The small molecule below binds the protein below.
Small molecule (SMILES): CC(=O)N[C@H]1[C@H](O[C@H]2[C@H](O)[C@@H](NC(C)=O)CO[C@@H]2CO)O[C@H](CO)[C@@H](O[C@@H]2O[C@H](CO[C@H]3O[C@H](CO[C@H]4O[C@H](CO)[C@@H](O)[C@H](O)[C@@H]4O)[C@@H](O)[C@H](O[C@H]4O[C@H](CO)[C@@H](O)[C@H](O)[C@@H]4O)[C@@H]3O)[C@@H](O)[C@H](O[C@H]3O[C@H](CO)[C@@H](O)[C@H](O)[C@@H]3O[C@H]3O[C@H](CO)[C@@H](O)[C@H](O)[C@@H]3O)[C@@H]2O)[C@@H]1O

Binding-site contacts:
Ligand atom C6 contacts residue SER52 of chain 1.F at 3.2 Å.
Ligand atom C2 contacts residue NAG1 of chain 1.HB at 3.8 Å.
Ligand atom O6 contacts residue NAG2 of chain 1.HB at 3.3 Å.
Ligand atom O6 contacts residue LYS476 of chain 1.F at 2.5 Å (salt-bridge).
Ligand atom O4 contacts residue GLY270 of chain 1.F at 4.0 Å.
Ligand atom N2 contacts residue ASN15 of chain 1.F at 2.8 Å (h-bond).
Ligand atom C5 contacts residue NAG1 of chain 1.HB at 3.5 Å.
Ligand atom C2 contacts residue ASN15 of chain 1.F at 2.4 Å.
Ligand atom O2 contacts residue ARG271 of chain 1.F at 4.1 Å.
Ligand atom C4 contacts residue GLY270 of chain 1.F at 3.6 Å.
Ligand atom C5 contacts residue SER52 of chain 1.F at 3.2 Å.
Ligand atom O6 contacts residue PHE53 of chain 1.F at 4.0 Å.
Ligand atom N2 contacts residue NAG2 of chain 1.HB at 3.9 Å.
Ligand atom O2 contacts residue GLY270 of chain 1.F at 4.1 Å.
Ligand atom C5 contacts residue ASN15 of chain 1.F at 3.7 Å.
Ligand atom O4 contacts residue NAG1 of chain 1.HB at 4.1 Å.
Ligand atom C6 contacts residue LYS476 of chain 1.F at 3.3 Å.
Ligand atom C7 contacts residue ASN15 of chain 1.F at 3.4 Å.
Ligand atom C6 contacts residue NAG1 of chain 1.HB at 3.6 Å.
Ligand atom O7 contacts residue ASP54 of chain 1.F at 3.6 Å.
Ligand atom C1 contacts residue ASN15 of chain 1.F at 1.4 Å.
Ligand atom C8 contacts residue PHE229 of chain 1.F at 3.3 Å (hydrophobic).
Ligand atom C8 contacts residue ASN15 of chain 1.F at 4.2 Å.
Ligand atom O7 contacts residue NAG1 of chain 1.HB at 4.0 Å.
Ligand atom O6 contacts residue SER52 of chain 1.F at 3.0 Å (h-bond).
Ligand atom C8 contacts residue PHE53 of chain 1.F at 3.3 Å (hydrophobic).
Ligand atom O4 contacts residue ARG344 of chain 1.F at 3.5 Å (salt-bridge).
Ligand atom C4 contacts residue NAG1 of chain 1.HB at 4.2 Å.
Ligand atom O4 contacts residue SER52 of chain 1.F at 3.7 Å.
Ligand atom N2 contacts residue NAG1 of chain 1.HB at 4.0 Å.
Ligand atom C4 contacts residue SER52 of chain 1.F at 4.0 Å.
Ligand atom O5 contacts residue ASN15 of chain 1.F at 2.4 Å (h-bond).
Ligand atom C4 contacts residue ARG344 of chain 1.F at 4.1 Å.
Ligand atom C6 contacts residue NAG2 of chain 1.HB at 3.1 Å.
Ligand atom C6 contacts residue ARG344 of chain 1.F at 3.3 Å.
Ligand atom O5 contacts residue LYS476 of chain 1.F at 3.1 Å (salt-bridge).
Ligand atom O7 contacts residue ASN15 of chain 1.F at 3.2 Å (h-bond).
Ligand atom C1 contacts residue LYS476 of chain 1.F at 3.9 Å.
Ligand atom C3 contacts residue ASN15 of chain 1.F at 3.8 Å.
Ligand atom C5 contacts residue LYS476 of chain 1.F at 3.3 Å.

Sequence of chain 1.F:
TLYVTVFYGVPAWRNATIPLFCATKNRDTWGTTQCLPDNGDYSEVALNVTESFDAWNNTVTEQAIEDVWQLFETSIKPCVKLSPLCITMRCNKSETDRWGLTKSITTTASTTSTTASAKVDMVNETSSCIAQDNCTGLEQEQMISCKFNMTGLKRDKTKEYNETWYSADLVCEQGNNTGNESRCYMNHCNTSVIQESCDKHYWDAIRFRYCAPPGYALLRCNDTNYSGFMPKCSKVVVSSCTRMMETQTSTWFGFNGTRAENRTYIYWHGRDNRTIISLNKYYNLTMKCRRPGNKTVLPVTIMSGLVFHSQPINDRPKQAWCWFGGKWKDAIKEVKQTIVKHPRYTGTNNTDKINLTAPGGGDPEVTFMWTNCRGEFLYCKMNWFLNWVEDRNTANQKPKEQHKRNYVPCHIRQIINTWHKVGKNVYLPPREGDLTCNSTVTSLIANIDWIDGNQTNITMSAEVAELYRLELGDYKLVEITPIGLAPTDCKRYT